Sequence of chain 1.A:
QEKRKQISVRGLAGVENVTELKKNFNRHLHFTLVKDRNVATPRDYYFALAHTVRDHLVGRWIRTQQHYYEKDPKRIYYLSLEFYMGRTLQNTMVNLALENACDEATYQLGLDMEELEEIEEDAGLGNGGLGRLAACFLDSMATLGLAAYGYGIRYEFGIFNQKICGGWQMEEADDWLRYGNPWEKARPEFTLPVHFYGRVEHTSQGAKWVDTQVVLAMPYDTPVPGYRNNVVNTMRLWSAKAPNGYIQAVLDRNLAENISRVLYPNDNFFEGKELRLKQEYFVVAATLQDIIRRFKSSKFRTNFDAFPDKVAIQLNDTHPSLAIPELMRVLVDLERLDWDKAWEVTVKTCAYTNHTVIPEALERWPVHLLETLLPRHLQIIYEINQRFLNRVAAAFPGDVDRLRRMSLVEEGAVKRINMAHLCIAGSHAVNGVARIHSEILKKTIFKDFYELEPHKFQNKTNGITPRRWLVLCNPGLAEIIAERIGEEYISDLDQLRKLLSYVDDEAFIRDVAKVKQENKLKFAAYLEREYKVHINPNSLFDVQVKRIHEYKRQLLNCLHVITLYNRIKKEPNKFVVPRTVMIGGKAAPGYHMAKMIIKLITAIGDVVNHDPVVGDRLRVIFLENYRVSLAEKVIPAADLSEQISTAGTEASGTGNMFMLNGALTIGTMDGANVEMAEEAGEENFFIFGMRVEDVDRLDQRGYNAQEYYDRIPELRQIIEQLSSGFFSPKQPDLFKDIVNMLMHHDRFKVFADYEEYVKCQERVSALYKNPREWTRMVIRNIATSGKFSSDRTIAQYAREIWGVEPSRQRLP

Binding-site contacts:
Ligand atom O4 contacts residue ARG81 of chain 2.A at 3.4 Å (salt-bridge).
Ligand atom C20 contacts residue TYR155 of chain 2.A at 3.6 Å (hydrophobic).
Ligand atom C56 contacts residue GLN71 of chain 2.A at 3.5 Å.
Ligand atom C57 contacts residue GLN71 of chain 2.A at 3.4 Å.
Ligand atom O2 contacts residue ARG309 of chain 2.A at 3.6 Å.
Ligand atom O1 contacts residue ARG309 of chain 2.A at 3.1 Å (salt-bridge).
Ligand atom C57 contacts residue TRP67 of chain 2.A at 3.5 Å (hydrophobic).
Ligand atom C57 contacts residue ILE68 of chain 2.A at 3.4 Å (hydrophobic).
Ligand atom O5 contacts residue ARG310 of chain 2.A at 3.6 Å.
Ligand atom O4 contacts residue ARG310 of chain 2.A at 2.9 Å (salt-bridge).
Ligand atom C53 contacts residue ARG193 of chain 2.A at 3.7 Å.
Ligand atom C54 contacts residue ARG193 of chain 2.A at 3.6 Å.
Ligand atom C54 contacts residue VAL40 of chain 1.A at 3.5 Å (hydrophobic).
Ligand atom C38 contacts residue TYR75 of chain 2.A at 3.4 Å (hydrophobic).
Ligand atom C34 contacts residue GLN72 of chain 2.A at 3.5 Å.
Ligand atom O3 contacts residue GLN72 of chain 2.A at 3.6 Å.
Ligand atom N2 contacts residue VAL40 of chain 1.A at 3.5 Å (h-bond).
Ligand atom N2 contacts residue ARG193 of chain 2.A at 2.9 Å (salt-bridge).
Ligand atom O8 contacts residue ARG193 of chain 2.A at 3.0 Å (salt-bridge).
Ligand atom C53 contacts residue VAL40 of chain 1.A at 3.5 Å (hydrophobic).
Ligand atom C4 contacts residue GLN71 of chain 2.A at 3.2 Å.
Ligand atom O4 contacts residue TYR155 of chain 2.A at 2.8 Å (h-bond).
Ligand atom C31 contacts residue GLN72 of chain 2.A at 3.6 Å.
Ligand atom O7 contacts residue VAL40 of chain 1.A at 3.6 Å (h-bond).
Ligand atom N1 contacts residue ILE68 of chain 2.A at 2.9 Å (h-bond).
Ligand atom C20 contacts residue ARG81 of chain 2.A at 3.5 Å.
Ligand atom O2 contacts residue ARG310 of chain 2.A at 2.7 Å (salt-bridge).
Ligand atom C4 contacts residue TYR75 of chain 2.A at 3.6 Å (hydrophobic).
Ligand atom N1 contacts residue GLN72 of chain 2.A at 3.4 Å (h-bond).
Ligand atom O7 contacts residue ARG193 of chain 2.A at 2.6 Å.
Ligand atom O5 contacts residue ARG81 of chain 2.A at 2.8 Å (salt-bridge).
Ligand atom O3 contacts residue GLN71 of chain 2.A at 3.3 Å (h-bond).
Ligand atom C20 contacts residue ARG310 of chain 2.A at 3.5 Å.
Ligand atom C36 contacts residue GLN72 of chain 2.A at 3.4 Å.
Ligand atom C37 contacts residue TYR75 of chain 2.A at 3.6 Å (hydrophobic).
Ligand atom C35 contacts residue GLN72 of chain 2.A at 3.4 Å.
Ligand atom O6 contacts residue VAL45 of chain 1.A at 3.1 Å.
Ligand atom C44 contacts residue ILE68 of chain 2.A at 3.7 Å (hydrophobic).
Ligand atom C56 contacts residue TRP67 of chain 2.A at 3.5 Å (hydrophobic).
Ligand atom C34 contacts residue ILE68 of chain 2.A at 3.6 Å (hydrophobic).

This small molecule binds to this protein.
Small molecule (SMILES): O=C(Nc1ccccc1Oc1ccc(C(=O)O)c(C(=O)O)c1)c1cccc([N+](=O)[O-])c1

Sequence of chain 2.A:
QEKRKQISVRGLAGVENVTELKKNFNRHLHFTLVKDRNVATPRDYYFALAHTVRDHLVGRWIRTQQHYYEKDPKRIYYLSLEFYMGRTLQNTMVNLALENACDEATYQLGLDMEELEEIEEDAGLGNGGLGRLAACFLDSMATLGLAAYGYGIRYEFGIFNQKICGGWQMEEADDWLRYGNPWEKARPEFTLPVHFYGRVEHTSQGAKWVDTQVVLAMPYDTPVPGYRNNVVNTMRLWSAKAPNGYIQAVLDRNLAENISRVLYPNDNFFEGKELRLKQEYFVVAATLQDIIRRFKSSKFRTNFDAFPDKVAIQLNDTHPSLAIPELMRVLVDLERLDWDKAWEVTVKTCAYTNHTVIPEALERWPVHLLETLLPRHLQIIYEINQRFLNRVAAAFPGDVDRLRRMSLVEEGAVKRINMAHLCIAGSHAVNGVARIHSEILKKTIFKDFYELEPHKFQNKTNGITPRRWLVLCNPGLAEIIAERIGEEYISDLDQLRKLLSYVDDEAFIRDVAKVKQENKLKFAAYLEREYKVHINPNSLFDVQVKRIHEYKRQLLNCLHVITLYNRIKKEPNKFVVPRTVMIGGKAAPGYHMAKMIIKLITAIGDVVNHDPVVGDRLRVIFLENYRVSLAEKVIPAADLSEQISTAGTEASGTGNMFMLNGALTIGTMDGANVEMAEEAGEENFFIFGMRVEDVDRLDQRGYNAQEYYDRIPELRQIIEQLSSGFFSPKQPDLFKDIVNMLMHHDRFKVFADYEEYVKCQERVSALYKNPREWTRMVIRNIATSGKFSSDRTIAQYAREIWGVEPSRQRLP